A small-molecule ligand and the protein it binds are described below.
Small molecule (SMILES): Cc1occ(O)c(=O)c1C(=O)O

Sequence of chain 1.A:
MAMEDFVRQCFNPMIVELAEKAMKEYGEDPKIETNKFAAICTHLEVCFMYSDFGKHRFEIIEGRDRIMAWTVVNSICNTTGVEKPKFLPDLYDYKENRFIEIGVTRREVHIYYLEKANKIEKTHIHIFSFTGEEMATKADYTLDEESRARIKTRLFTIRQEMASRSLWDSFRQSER

Binding-site contacts:
Ligand atom CAC contacts residue ILE114 of chain 1.A at 4.4 Å (hydrophobic).
Ligand atom CAC contacts residue LYS128 of chain 1.A at 3.4 Å.
Ligand atom OAD contacts residue LYS128 of chain 1.A at 3.1 Å (salt-bridge).
Ligand atom CAG contacts residue MN1 of chain 1.C at 3.0 Å.
Ligand atom CAG contacts residue LYS128 of chain 1.A at 4.0 Å.
Ligand atom OAH contacts residue HIS47 of chain 1.A at 3.1 Å.
Ligand atom OAD contacts residue GLU113 of chain 1.A at 3.2 Å (salt-bridge).
Ligand atom OAK contacts residue LEU100 of chain 1.A at 3.5 Å (h-bond).
Ligand atom OAH contacts residue MN1 of chain 1.C at 2.3 Å.
Ligand atom OAK contacts residue GLU74 of chain 1.A at 4.1 Å.
Ligand atom CAC contacts residue MN1 of chain 1.B at 2.9 Å.
Ligand atom CAB contacts residue TYR124 of chain 1.A at 4.2 Å (hydrophobic).
Ligand atom OAH contacts residue LYS128 of chain 1.A at 4.3 Å.
Ligand atom CAG contacts residue ASP102 of chain 1.A at 4.1 Å.
Ligand atom OAD contacts residue TYR124 of chain 1.A at 4.0 Å.
Ligand atom OAH contacts residue GLU74 of chain 1.A at 3.5 Å (salt-bridge).
Ligand atom CAF contacts residue MN1 of chain 1.B at 4.1 Å.
Ligand atom OAD contacts residue HIS47 of chain 1.A at 2.8 Å (h-bond).
Ligand atom OAD contacts residue ILE114 of chain 1.A at 3.1 Å (h-bond).
Ligand atom CAJ contacts residue MN1 of chain 1.C at 2.4 Å.
Ligand atom OAH contacts residue MN1 of chain 1.B at 2.0 Å.
Ligand atom CAC contacts residue HIS47 of chain 1.A at 3.5 Å.
Ligand atom OAL contacts residue MN1 of chain 1.C at 2.4 Å.
Ligand atom CAG contacts residue GLU113 of chain 1.A at 3.5 Å.
Ligand atom OAH contacts residue ILE114 of chain 1.A at 4.2 Å.
Ligand atom CAF contacts residue MN1 of chain 1.C at 3.1 Å.
Ligand atom CAJ contacts residue GLU74 of chain 1.A at 3.3 Å.
Ligand atom CAC contacts residue GLU113 of chain 1.A at 3.6 Å.
Ligand atom CAG contacts residue HIS47 of chain 1.A at 3.6 Å.
Ligand atom OAD contacts residue MN1 of chain 1.B at 2.3 Å.
Ligand atom OAD contacts residue ASP102 of chain 1.A at 4.3 Å.
Ligand atom CAG contacts residue MN1 of chain 1.B at 2.8 Å.
Ligand atom CAB contacts residue LYS128 of chain 1.A at 3.7 Å.
Ligand atom CAG contacts residue GLU74 of chain 1.A at 3.9 Å.
Ligand atom CAB contacts residue MN1 of chain 1.B at 4.3 Å.
Ligand atom CAF contacts residue GLU74 of chain 1.A at 3.8 Å.
Ligand atom OAK contacts residue MN1 of chain 1.C at 2.7 Å.
Ligand atom OAH contacts residue ASP102 of chain 1.A at 3.0 Å (salt-bridge).
Ligand atom OAL contacts residue GLU74 of chain 1.A at 2.5 Å (salt-bridge).
Ligand atom OAH contacts residue GLU113 of chain 1.A at 2.9 Å (salt-bridge).